Sequence of chain 2.A:
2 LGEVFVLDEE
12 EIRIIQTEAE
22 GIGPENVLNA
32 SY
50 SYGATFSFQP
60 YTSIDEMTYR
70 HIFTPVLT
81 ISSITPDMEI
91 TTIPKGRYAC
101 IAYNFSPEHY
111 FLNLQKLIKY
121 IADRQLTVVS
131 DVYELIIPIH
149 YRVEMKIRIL

Binding-site contacts:
Ligand atom P contacts residue TYR51 of chain 2.A at 4.3 Å.
Ligand atom C6D contacts residue VAL28 of chain 2.A at 3.7 Å (hydrophobic).
Ligand atom C2D contacts residue ILE71 of chain 2.A at 4.0 Å (hydrophobic).
Ligand atom C6A contacts residue TYR51 of chain 2.A at 3.6 Å (hydrophobic).
Ligand atom C3D contacts residue GLU134 of chain 2.A at 4.2 Å.
Ligand atom C3D contacts residue ALA53 of chain 2.A at 3.5 Å (hydrophobic).
Ligand atom C3D contacts residue GLY52 of chain 2.A at 3.1 Å.
Ligand atom C2C contacts residue ILE71 of chain 2.A at 4.2 Å (hydrophobic).
Ligand atom C4D contacts residue ALA53 of chain 2.A at 3.9 Å (hydrophobic).
Ligand atom C4D contacts residue TYR68 of chain 2.A at 3.5 Å (hydrophobic).
Ligand atom C4A contacts residue VAL28 of chain 2.A at 4.0 Å (hydrophobic).
Ligand atom C2A contacts residue VAL28 of chain 2.A at 4.0 Å (hydrophobic).
Ligand atom C5B contacts residue ILE23 of chain 2.A at 3.5 Å (hydrophobic).
Ligand atom C4D contacts residue TYR51 of chain 2.A at 4.1 Å (hydrophobic).
Ligand atom C3D contacts residue TYR51 of chain 2.A at 3.4 Å (hydrophobic).
Ligand atom C3D contacts residue ILE136 of chain 2.A at 3.9 Å (hydrophobic).
Ligand atom C2D contacts residue GLY52 of chain 2.A at 3.5 Å.
Ligand atom C6C contacts residue TYR51 of chain 2.A at 3.3 Å (hydrophobic).
Ligand atom C5D contacts residue TYR51 of chain 2.A at 4.4 Å (hydrophobic).
Ligand atom C5D contacts residue GLU134 of chain 2.A at 4.0 Å.
Ligand atom C1C contacts residue TYR51 of chain 2.A at 4.0 Å (hydrophobic).
Ligand atom C1A contacts residue VAL28 of chain 2.A at 4.0 Å (hydrophobic).
Ligand atom C4B contacts residue GLU21 of chain 2.A at 4.2 Å.
Ligand atom C5D contacts residue TYR68 of chain 2.A at 3.4 Å (hydrophobic).
Ligand atom C4D contacts residue ILE136 of chain 2.A at 3.9 Å (hydrophobic).
Ligand atom C4C contacts residue TYR51 of chain 2.A at 3.8 Å (hydrophobic).
Ligand atom C6B contacts residue VAL28 of chain 2.A at 4.2 Å (hydrophobic).
Ligand atom C4B contacts residue ILE23 of chain 2.A at 4.2 Å (hydrophobic).
Ligand atom C5A contacts residue VAL28 of chain 2.A at 3.9 Å (hydrophobic).
Ligand atom C4D contacts residue GLY52 of chain 2.A at 4.3 Å.
Ligand atom C1D contacts residue TYR51 of chain 2.A at 3.6 Å (hydrophobic).
Ligand atom C6A contacts residue VAL28 of chain 2.A at 3.9 Å (hydrophobic).
Ligand atom C4D contacts residue GLU134 of chain 2.A at 3.2 Å.
Ligand atom C5A contacts residue TYR51 of chain 2.A at 3.8 Å (hydrophobic).
Ligand atom C6D contacts residue TYR51 of chain 2.A at 4.2 Å (hydrophobic).
Ligand atom C3A contacts residue VAL28 of chain 2.A at 4.0 Å (hydrophobic).
Ligand atom C6D contacts residue TYR68 of chain 2.A at 4.2 Å (hydrophobic).
Ligand atom C5C contacts residue TYR51 of chain 2.A at 3.2 Å (hydrophobic).
Ligand atom C2D contacts residue TYR51 of chain 2.A at 3.0 Å (hydrophobic).
Ligand atom C5D contacts residue VAL28 of chain 2.A at 4.0 Å (hydrophobic).

This small molecule binds to this protein.
Small molecule (SMILES): c1ccc([P+](c2ccccc2)(c2ccccc2)c2ccccc2)cc1